Sequence of chain 30.B:
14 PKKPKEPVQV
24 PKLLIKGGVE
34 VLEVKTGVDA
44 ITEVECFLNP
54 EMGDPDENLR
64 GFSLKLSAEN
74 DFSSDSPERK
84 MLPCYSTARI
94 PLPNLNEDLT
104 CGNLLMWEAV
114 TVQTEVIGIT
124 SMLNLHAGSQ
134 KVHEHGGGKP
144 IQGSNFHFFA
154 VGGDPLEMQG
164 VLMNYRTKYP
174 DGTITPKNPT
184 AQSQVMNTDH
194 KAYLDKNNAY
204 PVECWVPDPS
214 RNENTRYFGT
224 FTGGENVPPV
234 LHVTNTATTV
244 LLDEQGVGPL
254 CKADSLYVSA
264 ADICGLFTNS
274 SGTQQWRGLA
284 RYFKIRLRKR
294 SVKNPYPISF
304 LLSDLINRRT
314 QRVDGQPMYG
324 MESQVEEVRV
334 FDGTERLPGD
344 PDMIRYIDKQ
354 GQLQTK

This small molecule binds to this protein.
Small molecule (SMILES): CC(=O)N[C@H]1[C@H]([C@H](O)[C@H](O)CO)O[C@@](O[C@H](CO)[C@@H](O)[C@@H]2O[C@@H](C(=O)O)C[C@H](O)[C@H]2NC(C)=O)(C(=O)O)C[C@@H]1O

Binding-site contacts:
Ligand atom C9 contacts residue GLN278 of chain 30.B at 3.2 Å.
Ligand atom O1A contacts residue SER274 of chain 30.B at 2.6 Å (h-bond).
Ligand atom C7 contacts residue GLN278 of chain 30.B at 3.8 Å.
Ligand atom O10 contacts residue LEU62 of chain 30.B at 4.0 Å.
Ligand atom C11 contacts residue PHE75 of chain 30.C at 2.3 Å (hydrophobic).
Ligand atom O1B contacts residue LYS68 of chain 30.B at 3.9 Å.
Ligand atom C11 contacts residue ASN272 of chain 30.B at 3.6 Å.
Ligand atom C9 contacts residue LEU67 of chain 30.B at 4.1 Å (hydrophobic).
Ligand atom C11 contacts residue HIS138 of chain 30.A at 3.5 Å.
Ligand atom O1B contacts residue SER274 of chain 30.B at 4.1 Å.
Ligand atom N5 contacts residue GLN278 of chain 30.B at 3.9 Å.
Ligand atom C6 contacts residue ASN272 of chain 30.B at 3.6 Å.
Ligand atom N5 contacts residue ASN272 of chain 30.B at 3.2 Å (h-bond).
Ligand atom C8 contacts residue GLN278 of chain 30.B at 3.6 Å.
Ligand atom O1B contacts residue THR276 of chain 30.B at 3.7 Å.
Ligand atom O9 contacts residue LYS68 of chain 30.B at 2.9 Å (salt-bridge).
Ligand atom C1 contacts residue LYS68 of chain 30.B at 3.7 Å.
Ligand atom O1B contacts residue ASN272 of chain 30.B at 3.4 Å (h-bond).
Ligand atom O8 contacts residue LYS68 of chain 30.B at 3.4 Å.
Ligand atom C9 contacts residue LYS68 of chain 30.B at 3.8 Å.
Ligand atom C10 contacts residue PHE75 of chain 30.C at 3.1 Å (hydrophobic).
Ligand atom O9 contacts residue GLN278 of chain 30.B at 4.0 Å.
Ligand atom O9 contacts residue LEU67 of chain 30.B at 3.3 Å.
Ligand atom C10 contacts residue ASN272 of chain 30.B at 4.0 Å.
Ligand atom C11 contacts residue THR276 of chain 30.B at 3.3 Å.
Ligand atom C11 contacts residue PHE65 of chain 30.B at 3.8 Å (hydrophobic).
Ligand atom C4 contacts residue ASN272 of chain 30.B at 4.1 Å.
Ligand atom C11 contacts residue LEU62 of chain 30.B at 4.1 Å (hydrophobic).
Ligand atom C11 contacts residue GLN278 of chain 30.B at 3.5 Å.
Ligand atom O7 contacts residue LEU62 of chain 30.B at 3.8 Å.
Ligand atom C11 contacts residue SER274 of chain 30.B at 4.0 Å.
Ligand atom O8 contacts residue ASN272 of chain 30.B at 3.5 Å (h-bond).
Ligand atom C11 contacts residue PHE270 of chain 30.B at 3.8 Å (hydrophobic).
Ligand atom C1 contacts residue SER274 of chain 30.B at 3.7 Å.
Ligand atom O8 contacts residue GLN278 of chain 30.B at 3.5 Å (h-bond).
Ligand atom O10 contacts residue PHE75 of chain 30.C at 3.0 Å.
Ligand atom C5 contacts residue ASN272 of chain 30.B at 4.1 Å.
Ligand atom C1 contacts residue ASN272 of chain 30.B at 3.8 Å.
Ligand atom O1A contacts residue LYS68 of chain 30.B at 2.9 Å.
Ligand atom C10 contacts residue GLN278 of chain 30.B at 4.0 Å.

Sequence of chain 30.C:
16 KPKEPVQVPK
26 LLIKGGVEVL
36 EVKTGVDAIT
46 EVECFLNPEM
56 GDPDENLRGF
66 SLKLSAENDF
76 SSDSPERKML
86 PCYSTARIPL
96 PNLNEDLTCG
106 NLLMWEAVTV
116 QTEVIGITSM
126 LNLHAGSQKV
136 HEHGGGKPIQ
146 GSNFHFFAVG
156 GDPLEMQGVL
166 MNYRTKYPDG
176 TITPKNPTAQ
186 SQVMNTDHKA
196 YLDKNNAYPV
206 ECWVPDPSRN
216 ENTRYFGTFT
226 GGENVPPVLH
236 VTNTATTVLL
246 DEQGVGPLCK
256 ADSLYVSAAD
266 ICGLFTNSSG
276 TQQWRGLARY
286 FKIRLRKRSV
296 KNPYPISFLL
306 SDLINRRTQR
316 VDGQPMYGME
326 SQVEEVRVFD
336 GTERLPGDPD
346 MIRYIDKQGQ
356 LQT

Sequence of chain 30.A:
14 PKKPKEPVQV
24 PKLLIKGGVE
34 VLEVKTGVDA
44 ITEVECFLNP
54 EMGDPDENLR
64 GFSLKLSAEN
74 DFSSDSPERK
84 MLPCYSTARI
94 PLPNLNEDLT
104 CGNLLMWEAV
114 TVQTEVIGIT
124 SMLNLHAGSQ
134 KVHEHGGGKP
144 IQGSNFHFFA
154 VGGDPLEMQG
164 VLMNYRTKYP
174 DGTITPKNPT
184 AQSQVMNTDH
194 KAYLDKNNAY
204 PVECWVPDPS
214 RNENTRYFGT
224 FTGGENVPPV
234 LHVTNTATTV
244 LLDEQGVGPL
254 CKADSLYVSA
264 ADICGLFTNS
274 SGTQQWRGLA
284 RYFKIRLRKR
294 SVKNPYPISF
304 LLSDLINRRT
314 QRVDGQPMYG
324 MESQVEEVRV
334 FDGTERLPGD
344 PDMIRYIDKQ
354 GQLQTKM